A protein and the small-molecule ligand that binds it are described below.
Small molecule (SMILES): CCC1=C(C)/C(=C/c2[nH]c(Cc3[nH]c(CC4=NC(=O)[C@H](C)[C@H]4CC)c(C)c3CCC(=O)O)c(CCC(=O)O)c2C)NC1=O

Sequence of chain 1.E:
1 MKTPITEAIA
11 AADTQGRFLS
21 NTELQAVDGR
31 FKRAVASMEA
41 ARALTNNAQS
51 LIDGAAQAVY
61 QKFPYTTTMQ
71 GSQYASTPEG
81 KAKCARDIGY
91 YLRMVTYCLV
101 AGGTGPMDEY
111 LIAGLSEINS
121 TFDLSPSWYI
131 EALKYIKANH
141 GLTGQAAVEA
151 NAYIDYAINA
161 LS

Binding-site contacts:
Ligand atom C4A contacts residue ASP87 of chain 1.E at 3.5 Å.
Ligand atom CHD contacts residue TYR129 of chain 1.E at 3.4 Å (hydrophobic).
Ligand atom NA contacts residue ARG86 of chain 1.E at 3.0 Å (salt-bridge).
Ligand atom CBD contacts residue SER72 of chain 1.E at 3.2 Å.
Ligand atom CMC contacts residue TRP128 of chain 1.E at 3.6 Å (hydrophobic).
Ligand atom CAD contacts residue SER72 of chain 1.E at 3.0 Å.
Ligand atom C3C contacts residue CYS84 of chain 1.E at 3.0 Å (hydrophobic).
Ligand atom O1A contacts residue LYS83 of chain 1.E at 3.5 Å (salt-bridge).
Ligand atom C3D contacts residue LYS83 of chain 1.E at 3.6 Å.
Ligand atom NA contacts residue ASP87 of chain 1.E at 2.7 Å (salt-bridge).
Ligand atom OC contacts residue TRP128 of chain 1.E at 3.6 Å.
Ligand atom OC contacts residue THR66 of chain 1.E at 3.5 Å.
Ligand atom CHB contacts residue ASP87 of chain 1.E at 3.4 Å.
Ligand atom C4C contacts residue CYS84 of chain 1.E at 3.6 Å (hydrophobic).
Ligand atom CHD contacts residue CYS84 of chain 1.E at 3.3 Å (hydrophobic).
Ligand atom C2D contacts residue LYS83 of chain 1.E at 3.6 Å.
Ligand atom C3C contacts residue TRP128 of chain 1.E at 3.4 Å (hydrophobic).
Ligand atom OC contacts residue TYR74 of chain 1.E at 3.2 Å.
Ligand atom O2A contacts residue LYS83 of chain 1.E at 2.9 Å (salt-bridge).
Ligand atom C2C contacts residue CYS84 of chain 1.E at 3.2 Å (hydrophobic).
Ligand atom CAA contacts residue PHE122 of chain 1.E at 3.4 Å (hydrophobic).
Ligand atom CGD contacts residue SER72 of chain 1.E at 3.1 Å.
Ligand atom C4A contacts residue ARG86 of chain 1.E at 3.2 Å.
Ligand atom C1C contacts residue TRP128 of chain 1.E at 3.3 Å (hydrophobic).
Ligand atom NC contacts residue GLN73 of chain 1.E at 2.9 Å (h-bond).
Ligand atom C1C contacts residue GLN73 of chain 1.E at 3.6 Å.
Ligand atom CBB contacts residue TYR110 of chain 1.E at 3.4 Å (hydrophobic).
Ligand atom O1D contacts residue SER72 of chain 1.E at 3.0 Å (h-bond).
Ligand atom OC contacts residue ALA75 of chain 1.E at 2.9 Å (h-bond).
Ligand atom CBC contacts residue CYS84 of chain 1.E at 2.4 Å (hydrophobic).
Ligand atom O1A contacts residue ARG86 of chain 1.E at 2.8 Å (salt-bridge).
Ligand atom ND contacts residue ASP87 of chain 1.E at 2.9 Å (salt-bridge).
Ligand atom C1C contacts residue ALA75 of chain 1.E at 3.4 Å (hydrophobic).
Ligand atom CAC contacts residue CYS84 of chain 1.E at 1.8 Å (hydrophobic).
Ligand atom NC contacts residue TRP128 of chain 1.E at 3.1 Å.
Ligand atom O2D contacts residue SER72 of chain 1.E at 3.5 Å (h-bond).
Ligand atom C1A contacts residue ARG86 of chain 1.E at 3.4 Å.
Ligand atom CAB contacts residue TYR110 of chain 1.E at 3.2 Å (hydrophobic).
Ligand atom CMD contacts residue GLN73 of chain 1.E at 3.2 Å.
Ligand atom OC contacts residue GLN73 of chain 1.E at 3.5 Å (h-bond).